The small molecule below binds the protein below.
Small molecule (SMILES): CC(=O)N[C@@H]1[C@@H](O)[C@H](O)[C@@H](CO)O[C@H]1O

Binding-site contacts:
Ligand atom N2 contacts residue HIS149 of chain 22.A at 4.3 Å.
Ligand atom N2 contacts residue ASN153 of chain 22.A at 2.9 Å (h-bond).
Ligand atom O7 contacts residue HIS149 of chain 22.A at 3.3 Å.
Ligand atom C8 contacts residue TRP101 of chain 22.C at 3.6 Å (hydrophobic).
Ligand atom C4 contacts residue ASN153 of chain 22.A at 4.2 Å.
Ligand atom C1 contacts residue THR155 of chain 22.A at 3.9 Å.
Ligand atom O5 contacts residue ASN153 of chain 22.A at 2.4 Å (h-bond).
Ligand atom C1 contacts residue HIS149 of chain 22.A at 4.0 Å.
Ligand atom O6 contacts residue LYS157 of chain 22.A at 3.8 Å.
Ligand atom C6 contacts residue LYS157 of chain 22.A at 3.8 Å.
Ligand atom C3 contacts residue ASN153 of chain 22.A at 3.8 Å.
Ligand atom C2 contacts residue ASN153 of chain 22.A at 2.5 Å.
Ligand atom O5 contacts residue THR155 of chain 22.A at 4.3 Å.
Ligand atom C5 contacts residue LYS157 of chain 22.A at 4.1 Å.
Ligand atom O7 contacts residue ASN153 of chain 22.A at 4.0 Å.
Ligand atom C7 contacts residue ASN153 of chain 22.A at 3.7 Å.
Ligand atom C1 contacts residue HIS158 of chain 22.A at 4.0 Å.
Ligand atom C7 contacts residue HIS149 of chain 22.A at 4.2 Å.
Ligand atom C5 contacts residue ASN153 of chain 22.A at 3.7 Å.
Ligand atom C6 contacts residue HIS158 of chain 22.A at 3.8 Å.
Ligand atom O3 contacts residue HIS149 of chain 22.A at 4.4 Å.
Ligand atom C2 contacts residue HIS149 of chain 22.A at 3.6 Å.
Ligand atom O5 contacts residue HIS158 of chain 22.A at 3.1 Å.
Ligand atom C1 contacts residue ASN153 of chain 22.A at 1.4 Å.
Ligand atom C8 contacts residue GLY102 of chain 22.C at 3.3 Å.
Ligand atom C5 contacts residue HIS158 of chain 22.A at 4.1 Å.
Ligand atom C8 contacts residue ASN103 of chain 22.C at 4.5 Å.
Ligand atom O5 contacts residue HIS149 of chain 22.A at 4.1 Å.

Sequence of chain 22.C:
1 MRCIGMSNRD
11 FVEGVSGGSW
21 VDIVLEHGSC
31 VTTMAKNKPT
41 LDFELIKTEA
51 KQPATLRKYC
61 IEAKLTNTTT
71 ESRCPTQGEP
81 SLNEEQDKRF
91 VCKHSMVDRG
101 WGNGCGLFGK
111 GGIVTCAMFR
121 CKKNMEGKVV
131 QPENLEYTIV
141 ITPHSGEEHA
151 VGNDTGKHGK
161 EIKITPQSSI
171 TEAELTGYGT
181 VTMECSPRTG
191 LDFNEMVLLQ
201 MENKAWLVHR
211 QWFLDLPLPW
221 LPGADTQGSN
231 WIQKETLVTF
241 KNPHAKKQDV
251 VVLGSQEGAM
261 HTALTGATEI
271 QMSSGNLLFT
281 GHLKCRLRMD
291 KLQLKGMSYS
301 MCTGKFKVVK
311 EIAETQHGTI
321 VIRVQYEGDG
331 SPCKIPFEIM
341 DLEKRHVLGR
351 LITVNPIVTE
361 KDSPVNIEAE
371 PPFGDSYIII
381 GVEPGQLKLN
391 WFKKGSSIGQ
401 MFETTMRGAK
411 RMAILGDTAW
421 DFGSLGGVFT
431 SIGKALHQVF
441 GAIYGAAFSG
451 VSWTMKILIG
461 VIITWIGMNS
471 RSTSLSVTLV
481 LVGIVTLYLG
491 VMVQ

Sequence of chain 22.A:
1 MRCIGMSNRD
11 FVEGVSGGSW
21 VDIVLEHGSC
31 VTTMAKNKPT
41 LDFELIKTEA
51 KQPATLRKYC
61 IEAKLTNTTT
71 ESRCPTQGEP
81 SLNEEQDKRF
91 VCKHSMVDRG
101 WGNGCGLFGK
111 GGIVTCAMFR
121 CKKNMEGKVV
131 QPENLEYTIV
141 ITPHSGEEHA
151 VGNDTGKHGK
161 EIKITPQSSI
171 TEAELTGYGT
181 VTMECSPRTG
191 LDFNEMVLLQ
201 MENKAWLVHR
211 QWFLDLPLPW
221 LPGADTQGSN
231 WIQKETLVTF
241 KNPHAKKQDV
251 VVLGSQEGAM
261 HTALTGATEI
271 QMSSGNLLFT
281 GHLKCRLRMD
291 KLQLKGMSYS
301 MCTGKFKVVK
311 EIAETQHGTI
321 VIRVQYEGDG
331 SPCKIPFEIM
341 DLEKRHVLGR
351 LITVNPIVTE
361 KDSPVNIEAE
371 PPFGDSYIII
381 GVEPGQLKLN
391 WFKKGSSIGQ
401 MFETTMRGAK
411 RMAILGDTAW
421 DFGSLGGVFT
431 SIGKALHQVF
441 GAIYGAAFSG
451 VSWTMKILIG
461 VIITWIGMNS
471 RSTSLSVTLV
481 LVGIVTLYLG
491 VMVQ